Sequence of chain 1.L:
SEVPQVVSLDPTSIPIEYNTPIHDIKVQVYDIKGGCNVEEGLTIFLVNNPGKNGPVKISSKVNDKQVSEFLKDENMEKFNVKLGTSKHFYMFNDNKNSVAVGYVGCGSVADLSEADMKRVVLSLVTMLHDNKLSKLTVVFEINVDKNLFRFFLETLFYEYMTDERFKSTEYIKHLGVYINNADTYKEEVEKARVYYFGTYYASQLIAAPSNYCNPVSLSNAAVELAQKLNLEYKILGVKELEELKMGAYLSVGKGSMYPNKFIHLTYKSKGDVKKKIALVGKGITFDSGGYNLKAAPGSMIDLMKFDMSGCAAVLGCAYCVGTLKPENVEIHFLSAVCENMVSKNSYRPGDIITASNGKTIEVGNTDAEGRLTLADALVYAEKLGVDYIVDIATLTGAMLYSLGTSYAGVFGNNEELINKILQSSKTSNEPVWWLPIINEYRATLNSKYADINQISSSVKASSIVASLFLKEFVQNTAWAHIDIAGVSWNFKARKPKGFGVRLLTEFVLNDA

Binding-site contacts:
Ligand atom CAU contacts residue MET309 of chain 1.L at 3.7 Å (hydrophobic).
Ligand atom CAK contacts residue GLY406 of chain 1.L at 3.7 Å.
Ligand atom CA contacts residue LEU404 of chain 1.L at 3.3 Å (hydrophobic).
Ligand atom OAF contacts residue ZN1 of chain 1.PC at 2.2 Å.
Ligand atom NAQ contacts residue ASP376 of chain 1.L at 3.4 Å (salt-bridge).
Ligand atom O contacts residue ASP296 of chain 1.L at 3.6 Å.
Ligand atom OAD contacts residue THR405 of chain 1.L at 3.4 Å.
Ligand atom CAW contacts residue GLY406 of chain 1.L at 3.7 Å.
Ligand atom C contacts residue ASP376 of chain 1.L at 3.3 Å.
Ligand atom CAB contacts residue ASN374 of chain 1.L at 3.6 Å.
Ligand atom C contacts residue LEU404 of chain 1.L at 3.6 Å (hydrophobic).
Ligand atom O contacts residue LYS303 of chain 1.L at 2.8 Å (salt-bridge).
Ligand atom CAY contacts residue GLY406 of chain 1.L at 3.4 Å.
Ligand atom OAF contacts residue LYS291 of chain 1.L at 3.5 Å (salt-bridge).
Ligand atom CAV contacts residue ALA494 of chain 1.L at 3.7 Å (hydrophobic).
Ligand atom CAM contacts residue LEU404 of chain 1.L at 3.6 Å (hydrophobic).
Ligand atom FAI contacts residue PHE500 of chain 1.L at 3.0 Å.
Ligand atom NAQ contacts residue LEU404 of chain 1.L at 2.9 Å (h-bond).
Ligand atom CAM contacts residue GLY406 of chain 1.L at 3.3 Å.
Ligand atom OAF contacts residue ASP296 of chain 1.L at 3.2 Å (salt-bridge).
Ligand atom FAH contacts residue PHE500 of chain 1.L at 3.5 Å.
Ligand atom OAF contacts residue GLU378 of chain 1.L at 3.3 Å (salt-bridge).
Ligand atom CAC contacts residue ASP376 of chain 1.L at 3.7 Å.
Ligand atom FAH contacts residue ALA494 of chain 1.L at 2.9 Å.
Ligand atom NAQ contacts residue ZN1 of chain 1.QC at 3.0 Å.
Ligand atom FAG contacts residue MET309 of chain 1.L at 2.7 Å.
Ligand atom FAG contacts residue GLY307 of chain 1.L at 3.7 Å.
Ligand atom O contacts residue ASP376 of chain 1.L at 2.9 Å (salt-bridge).
Ligand atom CAM contacts residue THR405 of chain 1.L at 3.8 Å.
Ligand atom CAZ contacts residue LEU409 of chain 1.L at 3.6 Å (hydrophobic).
Ligand atom OAD contacts residue GLY406 of chain 1.L at 3.2 Å (h-bond).
Ligand atom CAO contacts residue ALA494 of chain 1.L at 3.6 Å (hydrophobic).
Ligand atom OAF contacts residue CO31 of chain 1.OC at 3.1 Å (h-bond).
Ligand atom NAQ contacts residue ZN1 of chain 1.PC at 3.1 Å.
Ligand atom O contacts residue ZN1 of chain 1.PC at 2.5 Å.
Ligand atom OAF contacts residue ASP376 of chain 1.L at 3.1 Å (salt-bridge).
Ligand atom C contacts residue ZN1 of chain 1.PC at 3.2 Å.
Ligand atom NAQ contacts residue CO31 of chain 1.OC at 3.2 Å (h-bond).
Ligand atom OAF contacts residue ZN1 of chain 1.QC at 2.0 Å.
Ligand atom CAV contacts residue LEU409 of chain 1.L at 3.7 Å (hydrophobic).

A protein and the small-molecule ligand that binds it are described below.
Small molecule (SMILES): CC(C)(C)CC(=O)N[C@@H](C(=O)NO)c1ccc(-c2cc(F)c(F)c(F)c2)cc1